Binding-site contacts:
Ligand atom O contacts residue OAS1 of chain 1.D at 3.1 Å (h-bond).
Ligand atom O contacts residue ALA247 of chain 1.A at 2.9 Å (h-bond).
Ligand atom N contacts residue OAS1 of chain 1.D at 2.7 Å (h-bond).
Ligand atom O contacts residue ASN88 of chain 1.A at 3.0 Å (h-bond).
Ligand atom CG1 contacts residue GLY244 of chain 1.A at 3.2 Å.
Ligand atom O contacts residue MET136 of chain 1.A at 3.4 Å.
Ligand atom C contacts residue ALA247 of chain 1.A at 3.5 Å (hydrophobic).
Ligand atom N contacts residue OAS1 of chain 1.D at 3.3 Å (h-bond).
Ligand atom CZ contacts residue GLN243 of chain 1.A at 3.2 Å.
Ligand atom N contacts residue SER86 of chain 1.A at 3.2 Å (h-bond).
Ligand atom OD1 contacts residue MET108 of chain 1.A at 3.3 Å.
Ligand atom CG contacts residue OAS1 of chain 1.D at 3.1 Å.
Ligand atom N contacts residue ALA247 of chain 1.A at 3.2 Å (h-bond).
Ligand atom OXT contacts residue THR85 of chain 1.A at 2.8 Å (h-bond).
Ligand atom O contacts residue MET136 of chain 1.A at 3.1 Å.
Ligand atom O contacts residue MET112 of chain 1.A at 3.3 Å.
Ligand atom CA contacts residue OAS1 of chain 1.D at 3.2 Å.
Ligand atom CA contacts residue HIS240 of chain 1.A at 3.2 Å.
Ligand atom O contacts residue HIS240 of chain 1.A at 3.4 Å.
Ligand atom C contacts residue OAS1 of chain 1.D at 2.9 Å.
Ligand atom OXT contacts residue GLN159 of chain 1.A at 2.9 Å (h-bond).
Ligand atom CZ contacts residue MET112 of chain 1.A at 3.5 Å (hydrophobic).
Ligand atom N contacts residue OAS1 of chain 1.D at 3.0 Å (h-bond).
Ligand atom CE1 contacts residue MET112 of chain 1.A at 3.5 Å (hydrophobic).
Ligand atom CE2 contacts residue GLN243 of chain 1.A at 3.4 Å.
Ligand atom CB contacts residue OAS1 of chain 1.D at 3.1 Å.
Ligand atom CA contacts residue ALA247 of chain 1.A at 3.1 Å (hydrophobic).
Ligand atom O contacts residue THR85 of chain 1.A at 3.4 Å (h-bond).
Ligand atom CB contacts residue HIS240 of chain 1.A at 3.3 Å.
Ligand atom O contacts residue GLY244 of chain 1.A at 3.0 Å (h-bond).
Ligand atom OD2 contacts residue MET112 of chain 1.A at 3.3 Å.
Ligand atom C contacts residue OAS1 of chain 1.D at 3.1 Å.
Ligand atom OD1 contacts residue OAS1 of chain 1.D at 3.1 Å (h-bond).
Ligand atom OD1 contacts residue SER86 of chain 1.A at 3.1 Å (h-bond).
Ligand atom C contacts residue ALA247 of chain 1.A at 3.5 Å (hydrophobic).
Ligand atom O contacts residue GLY246 of chain 1.A at 3.4 Å (h-bond).
Ligand atom N contacts residue THR85 of chain 1.A at 3.2 Å (h-bond).
Ligand atom O contacts residue THR89 of chain 1.A at 3.2 Å (h-bond).
Ligand atom N contacts residue HIS240 of chain 1.A at 3.0 Å (h-bond).
Ligand atom C contacts residue HIS240 of chain 1.A at 3.5 Å.

Sequence of chain 1.A:
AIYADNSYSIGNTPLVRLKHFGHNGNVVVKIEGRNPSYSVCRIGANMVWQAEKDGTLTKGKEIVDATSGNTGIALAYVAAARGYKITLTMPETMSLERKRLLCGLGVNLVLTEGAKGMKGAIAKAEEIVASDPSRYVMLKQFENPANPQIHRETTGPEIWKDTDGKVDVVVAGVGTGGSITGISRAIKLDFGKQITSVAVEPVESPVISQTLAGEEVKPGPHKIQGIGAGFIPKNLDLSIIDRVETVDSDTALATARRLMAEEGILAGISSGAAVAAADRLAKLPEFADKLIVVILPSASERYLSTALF

A protein and the small-molecule ligand that binds it are described below.
Small molecule (SMILES): CC[C@H](C)[C@H](NC(=O)CNC(=O)[C@H](CC(=O)O)NC(=O)CNC(=O)[C@H](Cc1ccc(O)cc1)NC(=O)[C@H](CCC(=O)O)NC(=O)[C@H](Cc1ccccc1)NC(=O)[C@@H](N)[C@@H](C)O)C(=O)O